A small-molecule ligand and the protein it binds are described below.
Small molecule (SMILES): CC(=O)N[C@@H]1[C@@H](O)[C@H](O)[C@@H](CO)O[C@H]1O

Sequence of chain 1.A:
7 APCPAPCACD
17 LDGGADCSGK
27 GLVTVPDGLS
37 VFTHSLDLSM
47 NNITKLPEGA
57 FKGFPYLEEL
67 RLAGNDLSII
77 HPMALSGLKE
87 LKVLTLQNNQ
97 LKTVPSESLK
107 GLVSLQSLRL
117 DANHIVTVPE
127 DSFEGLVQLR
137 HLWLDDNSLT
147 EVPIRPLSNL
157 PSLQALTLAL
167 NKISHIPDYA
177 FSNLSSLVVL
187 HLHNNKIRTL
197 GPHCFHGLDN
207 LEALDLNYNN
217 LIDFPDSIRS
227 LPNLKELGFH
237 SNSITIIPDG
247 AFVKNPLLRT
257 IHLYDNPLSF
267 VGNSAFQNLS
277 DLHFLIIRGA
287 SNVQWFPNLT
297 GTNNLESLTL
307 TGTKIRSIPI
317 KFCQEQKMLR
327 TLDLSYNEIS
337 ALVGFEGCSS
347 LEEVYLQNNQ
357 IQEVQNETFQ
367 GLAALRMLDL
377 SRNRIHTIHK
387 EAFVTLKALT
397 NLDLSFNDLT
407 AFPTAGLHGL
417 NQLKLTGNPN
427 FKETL

Binding-site contacts:
Ligand atom C7 contacts residue ASN269 of chain 1.A at 3.9 Å.
Ligand atom O6 contacts residue ASN269 of chain 1.A at 4.2 Å.
Ligand atom O6 contacts residue GLN273 of chain 1.A at 3.2 Å (h-bond).
Ligand atom N2 contacts residue ASN269 of chain 1.A at 4.3 Å.
Ligand atom C8 contacts residue ASN269 of chain 1.A at 3.1 Å.
Ligand atom C1 contacts residue THR296 of chain 1.A at 3.5 Å.
Ligand atom O5 contacts residue GLN273 of chain 1.A at 2.7 Å (h-bond).
Ligand atom C8 contacts residue ASN294 of chain 1.A at 3.6 Å.
Ligand atom O5 contacts residue ASN269 of chain 1.A at 3.8 Å.
Ligand atom C3 contacts residue ASN294 of chain 1.A at 3.7 Å.
Ligand atom C2 contacts residue ASN269 of chain 1.A at 4.0 Å.
Ligand atom C5 contacts residue ASN294 of chain 1.A at 3.7 Å.
Ligand atom C1 contacts residue GLN273 of chain 1.A at 3.5 Å.
Ligand atom C4 contacts residue ASN294 of chain 1.A at 4.2 Å.
Ligand atom C1 contacts residue ASN294 of chain 1.A at 1.4 Å.
Ligand atom C7 contacts residue ASN294 of chain 1.A at 3.4 Å.
Ligand atom O7 contacts residue ASN294 of chain 1.A at 4.2 Å.
Ligand atom N2 contacts residue ASN294 of chain 1.A at 2.7 Å (h-bond).
Ligand atom O5 contacts residue ASN294 of chain 1.A at 2.4 Å (h-bond).
Ligand atom C5 contacts residue GLN273 of chain 1.A at 3.7 Å.
Ligand atom C1 contacts residue ASN269 of chain 1.A at 4.0 Å.
Ligand atom C6 contacts residue GLN273 of chain 1.A at 3.4 Å.
Ligand atom O5 contacts residue THR296 of chain 1.A at 3.7 Å.
Ligand atom C5 contacts residue THR296 of chain 1.A at 3.8 Å.
Ligand atom C2 contacts residue ASN294 of chain 1.A at 2.3 Å.